Sequence of chain 1.A:
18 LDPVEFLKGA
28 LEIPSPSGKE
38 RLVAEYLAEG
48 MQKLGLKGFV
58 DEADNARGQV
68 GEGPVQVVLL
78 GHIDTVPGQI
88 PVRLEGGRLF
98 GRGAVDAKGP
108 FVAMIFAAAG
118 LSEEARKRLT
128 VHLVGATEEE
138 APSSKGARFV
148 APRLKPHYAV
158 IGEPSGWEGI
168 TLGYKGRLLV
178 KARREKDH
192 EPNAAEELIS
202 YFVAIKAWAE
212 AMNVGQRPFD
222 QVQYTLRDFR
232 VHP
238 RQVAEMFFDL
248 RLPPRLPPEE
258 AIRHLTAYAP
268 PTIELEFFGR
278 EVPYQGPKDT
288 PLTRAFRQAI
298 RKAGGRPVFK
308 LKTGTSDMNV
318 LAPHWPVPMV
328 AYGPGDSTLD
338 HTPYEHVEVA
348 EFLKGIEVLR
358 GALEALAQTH

This protein binds this small molecule.
Small molecule (SMILES): N[C@@H](CCCC[NH3+])C(=O)O

Sequence of chain 1.B:
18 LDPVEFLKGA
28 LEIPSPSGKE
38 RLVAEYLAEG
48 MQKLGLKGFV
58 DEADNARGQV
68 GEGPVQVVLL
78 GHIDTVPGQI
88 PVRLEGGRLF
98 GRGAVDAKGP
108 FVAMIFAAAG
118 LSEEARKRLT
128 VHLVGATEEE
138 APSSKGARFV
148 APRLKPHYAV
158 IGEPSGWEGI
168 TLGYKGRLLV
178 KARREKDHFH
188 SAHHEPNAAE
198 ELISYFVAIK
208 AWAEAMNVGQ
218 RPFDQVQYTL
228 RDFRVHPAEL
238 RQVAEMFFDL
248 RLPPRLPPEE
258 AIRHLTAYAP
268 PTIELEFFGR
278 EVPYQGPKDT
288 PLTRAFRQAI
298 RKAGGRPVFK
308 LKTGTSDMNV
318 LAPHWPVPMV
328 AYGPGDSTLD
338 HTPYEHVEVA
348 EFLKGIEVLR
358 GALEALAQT

Binding-site contacts:
Ligand atom C contacts residue HIS187 of chain 1.B at 3.4 Å.
Ligand atom O contacts residue HIS338 of chain 1.A at 4.5 Å.
Ligand atom NZ contacts residue ALA138 of chain 1.A at 2.8 Å (h-bond).
Ligand atom C contacts residue THR312 of chain 1.A at 3.9 Å.
Ligand atom CA contacts residue GLU137 of chain 1.A at 3.5 Å.
Ligand atom C contacts residue GLU137 of chain 1.A at 4.2 Å.
Ligand atom CE contacts residue ALA138 of chain 1.A at 4.0 Å (hydrophobic).
Ligand atom O contacts residue HIS187 of chain 1.B at 3.4 Å.
Ligand atom CB contacts residue GLU137 of chain 1.A at 3.9 Å.
Ligand atom O contacts residue GLU137 of chain 1.A at 4.3 Å.
Ligand atom OXT contacts residue ARG248 of chain 1.A at 3.0 Å (salt-bridge).
Ligand atom N contacts residue THR312 of chain 1.A at 2.6 Å (h-bond).
Ligand atom CD contacts residue THR312 of chain 1.A at 4.5 Å.
Ligand atom CE contacts residue SER141 of chain 1.A at 3.6 Å.
Ligand atom CA contacts residue HIS187 of chain 1.B at 4.4 Å.
Ligand atom CB contacts residue THR312 of chain 1.A at 4.2 Å.
Ligand atom CD contacts residue ARG174 of chain 1.A at 3.6 Å.
Ligand atom CE contacts residue GLU136 of chain 1.A at 3.1 Å.
Ligand atom CB contacts residue GLU136 of chain 1.A at 3.3 Å.
Ligand atom CG contacts residue GLU136 of chain 1.A at 3.8 Å.
Ligand atom CD contacts residue ALA138 of chain 1.A at 4.1 Å (hydrophobic).
Ligand atom NZ contacts residue GLU136 of chain 1.A at 3.0 Å (salt-bridge).
Ligand atom CA contacts residue GLU136 of chain 1.A at 3.6 Å.
Ligand atom NZ contacts residue GLU135 of chain 1.A at 4.4 Å.
Ligand atom N contacts residue GLU136 of chain 1.A at 2.7 Å (salt-bridge).
Ligand atom NZ contacts residue PRO139 of chain 1.A at 4.2 Å.
Ligand atom C contacts residue ARG248 of chain 1.A at 3.6 Å.
Ligand atom OXT contacts residue GLY311 of chain 1.A at 4.1 Å.
Ligand atom OXT contacts residue THR312 of chain 1.A at 3.4 Å (h-bond).
Ligand atom N contacts residue GLU137 of chain 1.A at 4.2 Å.
Ligand atom CG contacts residue THR312 of chain 1.A at 3.7 Å.
Ligand atom CD contacts residue GLU136 of chain 1.A at 3.5 Å.
Ligand atom O contacts residue ARG174 of chain 1.A at 4.3 Å.
Ligand atom OXT contacts residue HIS187 of chain 1.B at 2.8 Å (h-bond).
Ligand atom NZ contacts residue SER141 of chain 1.A at 2.8 Å (h-bond).
Ligand atom CG contacts residue ARG174 of chain 1.A at 4.2 Å.
Ligand atom O contacts residue ARG248 of chain 1.A at 2.9 Å (salt-bridge).
Ligand atom N contacts residue SER313 of chain 1.A at 4.5 Å.
Ligand atom CA contacts residue THR312 of chain 1.A at 3.6 Å.